This protein binds this small molecule.
Small molecule (SMILES): CC(=O)N[C@@H]1[C@@H](O)[C@H](O)[C@@H](CO)O[C@H]1O

Binding-site contacts:
Ligand atom O5 contacts residue TRP161 of chain 2.D at 3.9 Å.
Ligand atom O7 contacts residue VAL253 of chain 2.D at 3.8 Å.
Ligand atom C1 contacts residue TRP161 of chain 2.D at 3.7 Å (hydrophobic).
Ligand atom C7 contacts residue ASN255 of chain 2.D at 3.5 Å.
Ligand atom N2 contacts residue ASN255 of chain 2.D at 3.6 Å.
Ligand atom C5 contacts residue ASN255 of chain 2.D at 4.1 Å.
Ligand atom C2 contacts residue ASN255 of chain 2.D at 2.9 Å.
Ligand atom C8 contacts residue ASN255 of chain 2.D at 4.2 Å.
Ligand atom O7 contacts residue ASN255 of chain 2.D at 3.5 Å (h-bond).
Ligand atom C3 contacts residue ASN255 of chain 2.D at 4.2 Å.
Ligand atom C1 contacts residue ASN255 of chain 2.D at 2.1 Å.
Ligand atom N2 contacts residue TRP161 of chain 2.D at 4.1 Å.
Ligand atom C8 contacts residue TRP161 of chain 2.D at 4.4 Å (hydrophobic).
Ligand atom C6 contacts residue TRP161 of chain 2.D at 3.9 Å (hydrophobic).
Ligand atom C5 contacts residue TRP161 of chain 2.D at 3.8 Å (hydrophobic).
Ligand atom C8 contacts residue SER252 of chain 2.D at 4.3 Å.
Ligand atom O5 contacts residue ASN255 of chain 2.D at 2.8 Å (h-bond).

Sequence of chain 2.D:
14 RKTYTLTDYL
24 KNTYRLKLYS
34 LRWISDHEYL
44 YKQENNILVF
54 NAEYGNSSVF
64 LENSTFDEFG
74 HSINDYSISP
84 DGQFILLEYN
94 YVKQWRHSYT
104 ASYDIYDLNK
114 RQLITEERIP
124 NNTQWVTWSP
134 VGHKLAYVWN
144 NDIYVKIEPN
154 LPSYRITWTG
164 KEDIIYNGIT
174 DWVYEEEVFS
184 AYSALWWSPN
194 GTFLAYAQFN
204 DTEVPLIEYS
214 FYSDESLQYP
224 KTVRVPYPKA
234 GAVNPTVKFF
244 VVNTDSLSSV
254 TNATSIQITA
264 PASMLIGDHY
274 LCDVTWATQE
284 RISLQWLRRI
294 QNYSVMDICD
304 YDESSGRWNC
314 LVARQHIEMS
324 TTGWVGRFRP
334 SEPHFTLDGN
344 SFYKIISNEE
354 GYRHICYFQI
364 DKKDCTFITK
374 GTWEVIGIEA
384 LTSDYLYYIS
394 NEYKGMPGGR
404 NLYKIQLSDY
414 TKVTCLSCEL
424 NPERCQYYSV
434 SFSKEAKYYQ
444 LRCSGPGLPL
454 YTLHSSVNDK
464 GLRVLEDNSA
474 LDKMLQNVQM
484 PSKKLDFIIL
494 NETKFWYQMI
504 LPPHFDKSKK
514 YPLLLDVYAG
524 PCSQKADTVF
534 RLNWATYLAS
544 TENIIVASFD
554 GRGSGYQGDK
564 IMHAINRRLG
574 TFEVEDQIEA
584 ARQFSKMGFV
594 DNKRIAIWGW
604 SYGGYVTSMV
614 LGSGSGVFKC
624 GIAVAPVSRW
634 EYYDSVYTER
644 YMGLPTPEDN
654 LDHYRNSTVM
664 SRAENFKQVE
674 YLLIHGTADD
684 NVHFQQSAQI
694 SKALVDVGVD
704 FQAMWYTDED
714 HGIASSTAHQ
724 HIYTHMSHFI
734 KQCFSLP